Binding-site contacts:
Ligand atom O5 contacts residue ASN166 of chain 1.C at 2.4 Å (h-bond).
Ligand atom C7 contacts residue ALA239 of chain 1.C at 4.0 Å (hydrophobic).
Ligand atom C2 contacts residue ASN166 of chain 1.C at 2.2 Å.
Ligand atom C8 contacts residue SER218 of chain 2.C at 3.4 Å.
Ligand atom C8 contacts residue ALA239 of chain 1.C at 3.6 Å (hydrophobic).
Ligand atom N2 contacts residue ALA239 of chain 1.C at 4.3 Å.
Ligand atom C7 contacts residue ASN166 of chain 1.C at 3.4 Å.
Ligand atom O3 contacts residue ASN237 of chain 1.C at 4.3 Å.
Ligand atom C1 contacts residue ASN166 of chain 1.C at 1.4 Å.
Ligand atom O7 contacts residue ASN166 of chain 1.C at 3.6 Å.
Ligand atom C1 contacts residue ASN237 of chain 1.C at 3.7 Å.
Ligand atom C8 contacts residue ASN237 of chain 1.C at 3.7 Å.
Ligand atom C3 contacts residue ASN237 of chain 1.C at 3.8 Å.
Ligand atom N2 contacts residue ASP238 of chain 1.C at 4.4 Å.
Ligand atom C4 contacts residue ASN166 of chain 1.C at 4.1 Å.
Ligand atom N2 contacts residue ASN237 of chain 1.C at 2.7 Å (h-bond).
Ligand atom N2 contacts residue ASN166 of chain 1.C at 2.6 Å (h-bond).
Ligand atom C8 contacts residue ASP238 of chain 1.C at 4.2 Å.
Ligand atom C7 contacts residue ASN237 of chain 1.C at 3.7 Å.
Ligand atom O5 contacts residue ASN237 of chain 1.C at 4.4 Å.
Ligand atom O7 contacts residue ALA239 of chain 1.C at 4.4 Å.
Ligand atom C2 contacts residue ASN237 of chain 1.C at 3.5 Å.
Ligand atom C3 contacts residue ASN166 of chain 1.C at 3.6 Å.
Ligand atom C5 contacts residue ASN237 of chain 1.C at 3.9 Å.
Ligand atom C5 contacts residue ASN166 of chain 1.C at 3.7 Å.

Sequence of chain 2.C:
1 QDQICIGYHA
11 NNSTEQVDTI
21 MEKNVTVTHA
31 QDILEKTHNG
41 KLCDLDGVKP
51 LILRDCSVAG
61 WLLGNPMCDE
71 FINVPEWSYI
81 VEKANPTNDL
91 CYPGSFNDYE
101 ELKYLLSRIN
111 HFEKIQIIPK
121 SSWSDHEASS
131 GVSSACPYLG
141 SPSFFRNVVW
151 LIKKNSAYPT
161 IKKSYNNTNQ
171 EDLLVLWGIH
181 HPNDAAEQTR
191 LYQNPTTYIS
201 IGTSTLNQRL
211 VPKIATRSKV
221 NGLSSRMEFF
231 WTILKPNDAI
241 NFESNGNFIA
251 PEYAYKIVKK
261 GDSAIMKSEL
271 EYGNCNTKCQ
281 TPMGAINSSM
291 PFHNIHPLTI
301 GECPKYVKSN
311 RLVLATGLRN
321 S

Sequence of chain 1.C:
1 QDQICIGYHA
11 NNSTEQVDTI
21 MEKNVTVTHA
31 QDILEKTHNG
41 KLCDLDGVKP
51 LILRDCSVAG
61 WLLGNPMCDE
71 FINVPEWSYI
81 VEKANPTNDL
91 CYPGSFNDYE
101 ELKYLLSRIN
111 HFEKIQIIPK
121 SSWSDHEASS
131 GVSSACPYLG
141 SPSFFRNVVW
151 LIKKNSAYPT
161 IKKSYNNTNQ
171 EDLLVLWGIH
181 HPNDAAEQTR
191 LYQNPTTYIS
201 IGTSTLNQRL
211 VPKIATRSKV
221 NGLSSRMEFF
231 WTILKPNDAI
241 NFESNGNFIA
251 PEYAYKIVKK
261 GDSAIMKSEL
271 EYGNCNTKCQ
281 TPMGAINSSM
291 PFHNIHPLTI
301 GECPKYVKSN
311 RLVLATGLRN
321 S

A protein and the small-molecule ligand that binds it are described below.
Small molecule (SMILES): CC(=O)N[C@@H]1[C@@H](O)[C@H](O)[C@@H](CO)O[C@H]1O